Binding-site contacts:
Ligand atom C9 contacts residue PHE328 of chain 1.B at 3.7 Å (hydrophobic).
Ligand atom C12 contacts residue ARG216 of chain 1.B at 3.6 Å.
Ligand atom BR23 contacts residue LYS279 of chain 1.B at 3.8 Å.
Ligand atom C24 contacts residue GLU223 of chain 1.B at 3.1 Å.
Ligand atom C7 contacts residue ARG216 of chain 1.B at 3.8 Å.
Ligand atom C4 contacts residue ASN322 of chain 1.B at 3.6 Å.
Ligand atom C21 contacts residue PHE324 of chain 1.B at 3.3 Å (hydrophobic).
Ligand atom O20 contacts residue TYR276 of chain 1.B at 3.8 Å.
Ligand atom F19 contacts residue ILE325 of chain 1.B at 3.1 Å.
Ligand atom C8 contacts residue ARG216 of chain 1.B at 3.6 Å.
Ligand atom C18 contacts residue TYR276 of chain 1.B at 3.5 Å (hydrophobic).
Ligand atom C13 contacts residue TYR276 of chain 1.B at 3.2 Å (hydrophobic).
Ligand atom O20 contacts residue ASN322 of chain 1.B at 2.6 Å (h-bond).
Ligand atom BR23 contacts residue PHE283 of chain 1.B at 3.4 Å.
Ligand atom C7 contacts residue LEU217 of chain 1.B at 3.7 Å (hydrophobic).
Ligand atom O1 contacts residue ARG216 of chain 1.B at 3.6 Å.
Ligand atom C12 contacts residue TYR276 of chain 1.B at 3.7 Å (hydrophobic).
Ligand atom C6 contacts residue LEU217 of chain 1.B at 3.4 Å (hydrophobic).
Ligand atom C22 contacts residue PHE324 of chain 1.B at 3.8 Å (hydrophobic).
Ligand atom C9 contacts residue TYR276 of chain 1.B at 3.7 Å (hydrophobic).
Ligand atom C2 contacts residue PHE219 of chain 1.B at 3.5 Å (hydrophobic).
Ligand atom C17 contacts residue TYR276 of chain 1.B at 3.3 Å (hydrophobic).
Ligand atom C11 contacts residue TYR276 of chain 1.B at 3.4 Å (hydrophobic).
Ligand atom C9 contacts residue ARG216 of chain 1.B at 3.5 Å.
Ligand atom O1 contacts residue SER218 of chain 1.B at 3.4 Å.
Ligand atom C25 contacts residue GLU223 of chain 1.B at 3.8 Å.
Ligand atom O20 contacts residue PHE324 of chain 1.B at 3.3 Å.
Ligand atom C10 contacts residue TYR276 of chain 1.B at 3.4 Å (hydrophobic).
Ligand atom C25 contacts residue SER220 of chain 1.B at 3.6 Å.
Ligand atom N15 contacts residue TYR276 of chain 1.B at 3.2 Å.
Ligand atom F19 contacts residue ALA87 of chain 1.B at 3.2 Å.
Ligand atom C7 contacts residue ASN322 of chain 1.B at 3.7 Å.
Ligand atom N5 contacts residue LEU217 of chain 1.B at 3.6 Å.
Ligand atom C14 contacts residue ARG216 of chain 1.B at 3.6 Å.
Ligand atom N16 contacts residue TYR276 of chain 1.B at 3.4 Å.
Ligand atom C10 contacts residue ARG216 of chain 1.B at 3.6 Å.
Ligand atom C6 contacts residue ASN322 of chain 1.B at 3.7 Å.
Ligand atom C11 contacts residue ARG216 of chain 1.B at 3.7 Å.
Ligand atom C14 contacts residue TYR276 of chain 1.B at 3.4 Å (hydrophobic).
Ligand atom O1 contacts residue PHE219 of chain 1.B at 2.9 Å (h-bond).

The small molecule below binds the protein below.
Small molecule (SMILES): Cn1cc(-c2ccc(F)c(CNC(=O)c3cc(Br)ccc3O)c2)cn1

Sequence of chain 1.B:
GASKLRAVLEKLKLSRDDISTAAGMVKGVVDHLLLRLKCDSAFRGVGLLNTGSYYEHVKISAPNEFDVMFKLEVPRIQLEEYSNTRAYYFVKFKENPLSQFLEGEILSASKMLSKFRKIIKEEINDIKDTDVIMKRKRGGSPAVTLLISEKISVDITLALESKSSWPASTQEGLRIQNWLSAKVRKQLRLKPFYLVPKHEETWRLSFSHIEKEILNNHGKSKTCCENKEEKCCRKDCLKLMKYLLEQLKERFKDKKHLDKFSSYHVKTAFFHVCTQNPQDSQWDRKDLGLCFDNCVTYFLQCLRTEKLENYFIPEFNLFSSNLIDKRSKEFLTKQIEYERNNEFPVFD